Sequence of chain 1.Z:
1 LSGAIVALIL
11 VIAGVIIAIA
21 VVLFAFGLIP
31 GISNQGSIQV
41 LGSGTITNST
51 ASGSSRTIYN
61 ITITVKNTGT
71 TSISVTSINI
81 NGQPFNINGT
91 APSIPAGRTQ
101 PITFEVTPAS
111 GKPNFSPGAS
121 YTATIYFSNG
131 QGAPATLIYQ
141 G

Binding-site contacts:
Ligand atom O5 contacts residue GLY89 of chain 1.Z at 4.0 Å.
Ligand atom O6 contacts residue ASN88 of chain 1.Z at 4.0 Å.
Ligand atom N2 contacts residue ILE58 of chain 1.Z at 3.9 Å.
Ligand atom O5 contacts residue ASN88 of chain 1.Z at 2.3 Å (h-bond).
Ligand atom C1 contacts residue GLY89 of chain 1.Z at 4.5 Å.
Ligand atom O6 contacts residue GLY89 of chain 1.Z at 4.0 Å.
Ligand atom C5 contacts residue ASN88 of chain 1.Z at 3.6 Å.
Ligand atom N2 contacts residue ASN88 of chain 1.Z at 3.1 Å (h-bond).
Ligand atom C8 contacts residue SER55 of chain 1.Z at 3.3 Å.
Ligand atom C1 contacts residue ASN88 of chain 1.Z at 1.4 Å.
Ligand atom O7 contacts residue ASN88 of chain 1.Z at 4.0 Å.
Ligand atom C7 contacts residue ASN88 of chain 1.Z at 3.9 Å.
Ligand atom C2 contacts residue ASN88 of chain 1.Z at 2.5 Å.
Ligand atom C8 contacts residue ILE58 of chain 1.Z at 3.3 Å (hydrophobic).
Ligand atom C7 contacts residue ILE58 of chain 1.Z at 3.5 Å (hydrophobic).
Ligand atom C3 contacts residue ASN88 of chain 1.Z at 3.8 Å.
Ligand atom C4 contacts residue ASN88 of chain 1.Z at 4.2 Å.
Ligand atom O7 contacts residue ILE58 of chain 1.Z at 4.0 Å.

The protein below binds the small molecule below.
Small molecule (SMILES): CC(=O)N[C@@H]1[C@@H](O)[C@H](O)[C@@H](CO)O[C@H]1O